Sequence of chain 1.A:
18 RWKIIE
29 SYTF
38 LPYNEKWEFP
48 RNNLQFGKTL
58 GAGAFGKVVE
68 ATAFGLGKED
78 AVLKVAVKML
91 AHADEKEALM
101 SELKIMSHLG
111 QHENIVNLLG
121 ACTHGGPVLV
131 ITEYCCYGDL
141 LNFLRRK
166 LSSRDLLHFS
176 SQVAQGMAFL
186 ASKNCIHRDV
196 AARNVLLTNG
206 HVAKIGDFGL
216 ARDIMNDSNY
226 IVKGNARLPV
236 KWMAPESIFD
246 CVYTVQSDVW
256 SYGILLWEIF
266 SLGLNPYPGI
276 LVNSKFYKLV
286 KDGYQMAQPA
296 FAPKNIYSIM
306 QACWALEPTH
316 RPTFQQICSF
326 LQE

A small-molecule ligand and the protein it binds are described below.
Small molecule (SMILES): Cc1nc(NC(=O)NC(=O)C(C)(C)C)ccc1Oc1ccnc(-c2cnn(C)c2)c1

Binding-site contacts:
Ligand atom N18 contacts residue CYS135 of chain 1.A at 3.6 Å.
Ligand atom C24 contacts residue ASP212 of chain 1.A at 3.7 Å.
Ligand atom N20 contacts residue ASP212 of chain 1.A at 2.8 Å (salt-bridge).
Ligand atom C10 contacts residue GLU133 of chain 1.A at 3.8 Å.
Ligand atom N18 contacts residue GLY138 of chain 1.A at 3.9 Å.
Ligand atom C29 contacts residue LEU109 of chain 1.A at 3.9 Å (hydrophobic).
Ligand atom N12 contacts residue CYS135 of chain 1.A at 3.4 Å (h-bond).
Ligand atom C24 contacts residue GLY211 of chain 1.A at 3.7 Å.
Ligand atom C27 contacts residue ILE210 of chain 1.A at 3.5 Å (hydrophobic).
Ligand atom C28 contacts residue ASP212 of chain 1.A at 3.8 Å.
Ligand atom N23 contacts residue GLY211 of chain 1.A at 3.5 Å.
Ligand atom C11 contacts residue CYS135 of chain 1.A at 3.7 Å (hydrophobic).
Ligand atom O25 contacts residue VAL116 of chain 1.A at 3.6 Å.
Ligand atom O31 contacts residue MET106 of chain 1.A at 3.3 Å.
Ligand atom C4 contacts residue THR132 of chain 1.A at 3.7 Å.
Ligand atom C11 contacts residue GLU133 of chain 1.A at 3.4 Å.
Ligand atom N7 contacts residue GLY211 of chain 1.A at 3.5 Å.
Ligand atom C28 contacts residue TRP19 of chain 1.A at 3.4 Å (hydrophobic).
Ligand atom C2 contacts residue GLY211 of chain 1.A at 3.9 Å.
Ligand atom N7 contacts residue PHE213 of chain 1.A at 3.8 Å.
Ligand atom C13 contacts residue LEU57 of chain 1.A at 3.9 Å (hydrophobic).
Ligand atom C28 contacts residue HIS192 of chain 1.A at 3.7 Å.
Ligand atom C2 contacts residue ASP212 of chain 1.A at 3.2 Å.
Ligand atom C29 contacts residue TRP19 of chain 1.A at 3.5 Å (hydrophobic).
Ligand atom C6 contacts residue ASP212 of chain 1.A at 3.9 Å.
Ligand atom C19 contacts residue CYS135 of chain 1.A at 3.9 Å (hydrophobic).
Ligand atom C30 contacts residue PHE213 of chain 1.A at 3.4 Å (hydrophobic).
Ligand atom C20 contacts residue LEU57 of chain 1.A at 3.7 Å (hydrophobic).
Ligand atom N23 contacts residue ASP212 of chain 1.A at 3.6 Å (salt-bridge).
Ligand atom C16 contacts residue LEU57 of chain 1.A at 3.7 Å (hydrophobic).
Ligand atom O25 contacts residue MET106 of chain 1.A at 3.7 Å.
Ligand atom C10 contacts residue ALA83 of chain 1.A at 3.7 Å (hydrophobic).
Ligand atom N7 contacts residue ASP212 of chain 1.A at 2.9 Å (salt-bridge).
Ligand atom C19 contacts residue CYS136 of chain 1.A at 3.5 Å (hydrophobic).
Ligand atom C20 contacts residue CYS135 of chain 1.A at 3.1 Å (hydrophobic).
Ligand atom C15 contacts residue LEU57 of chain 1.A at 3.5 Å (hydrophobic).
Ligand atom O8 contacts residue VAL65 of chain 1.A at 3.6 Å.
Ligand atom N20 contacts residue GLY211 of chain 1.A at 3.2 Å.
Ligand atom C6 contacts residue LEU201 of chain 1.A at 3.8 Å (hydrophobic).
Ligand atom C30 contacts residue LEU201 of chain 1.A at 3.2 Å (hydrophobic).